Binding-site contacts:
Ligand atom O5 contacts residue ASN235 of chain 1.A at 2.5 Å (h-bond).
Ligand atom C2 contacts residue ASN235 of chain 1.A at 2.5 Å.
Ligand atom N2 contacts residue ASN235 of chain 1.A at 2.9 Å (h-bond).
Ligand atom C8 contacts residue ASN235 of chain 1.A at 4.3 Å.
Ligand atom C8 contacts residue PRO234 of chain 1.A at 4.3 Å (hydrophobic).
Ligand atom C1 contacts residue ASN235 of chain 1.A at 1.5 Å.
Ligand atom C3 contacts residue ASN235 of chain 1.A at 3.8 Å.
Ligand atom C4 contacts residue ASN235 of chain 1.A at 4.3 Å.
Ligand atom O7 contacts residue ASN235 of chain 1.A at 2.8 Å (h-bond).
Ligand atom C5 contacts residue ASN235 of chain 1.A at 3.8 Å.
Ligand atom C7 contacts residue ASN235 of chain 1.A at 3.1 Å.

Sequence of chain 1.A:
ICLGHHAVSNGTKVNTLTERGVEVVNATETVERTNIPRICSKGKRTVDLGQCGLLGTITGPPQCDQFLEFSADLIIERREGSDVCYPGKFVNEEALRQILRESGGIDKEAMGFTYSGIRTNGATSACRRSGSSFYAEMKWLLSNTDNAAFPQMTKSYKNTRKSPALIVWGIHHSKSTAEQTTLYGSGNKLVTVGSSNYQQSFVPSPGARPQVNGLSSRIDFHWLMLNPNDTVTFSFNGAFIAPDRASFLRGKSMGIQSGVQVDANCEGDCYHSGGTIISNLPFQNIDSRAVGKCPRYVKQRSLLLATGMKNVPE

This small molecule binds to this protein.
Small molecule (SMILES): CC(=O)N[C@@H]1[C@@H](O)[C@H](O)[C@@H](CO)O[C@H]1O